The small molecule below binds the protein below.
Small molecule (SMILES): CC(=O)N[C@@H]1[C@@H](O)[C@H](O)[C@@H](CO)O[C@H]1O

Sequence of chain 1.B:
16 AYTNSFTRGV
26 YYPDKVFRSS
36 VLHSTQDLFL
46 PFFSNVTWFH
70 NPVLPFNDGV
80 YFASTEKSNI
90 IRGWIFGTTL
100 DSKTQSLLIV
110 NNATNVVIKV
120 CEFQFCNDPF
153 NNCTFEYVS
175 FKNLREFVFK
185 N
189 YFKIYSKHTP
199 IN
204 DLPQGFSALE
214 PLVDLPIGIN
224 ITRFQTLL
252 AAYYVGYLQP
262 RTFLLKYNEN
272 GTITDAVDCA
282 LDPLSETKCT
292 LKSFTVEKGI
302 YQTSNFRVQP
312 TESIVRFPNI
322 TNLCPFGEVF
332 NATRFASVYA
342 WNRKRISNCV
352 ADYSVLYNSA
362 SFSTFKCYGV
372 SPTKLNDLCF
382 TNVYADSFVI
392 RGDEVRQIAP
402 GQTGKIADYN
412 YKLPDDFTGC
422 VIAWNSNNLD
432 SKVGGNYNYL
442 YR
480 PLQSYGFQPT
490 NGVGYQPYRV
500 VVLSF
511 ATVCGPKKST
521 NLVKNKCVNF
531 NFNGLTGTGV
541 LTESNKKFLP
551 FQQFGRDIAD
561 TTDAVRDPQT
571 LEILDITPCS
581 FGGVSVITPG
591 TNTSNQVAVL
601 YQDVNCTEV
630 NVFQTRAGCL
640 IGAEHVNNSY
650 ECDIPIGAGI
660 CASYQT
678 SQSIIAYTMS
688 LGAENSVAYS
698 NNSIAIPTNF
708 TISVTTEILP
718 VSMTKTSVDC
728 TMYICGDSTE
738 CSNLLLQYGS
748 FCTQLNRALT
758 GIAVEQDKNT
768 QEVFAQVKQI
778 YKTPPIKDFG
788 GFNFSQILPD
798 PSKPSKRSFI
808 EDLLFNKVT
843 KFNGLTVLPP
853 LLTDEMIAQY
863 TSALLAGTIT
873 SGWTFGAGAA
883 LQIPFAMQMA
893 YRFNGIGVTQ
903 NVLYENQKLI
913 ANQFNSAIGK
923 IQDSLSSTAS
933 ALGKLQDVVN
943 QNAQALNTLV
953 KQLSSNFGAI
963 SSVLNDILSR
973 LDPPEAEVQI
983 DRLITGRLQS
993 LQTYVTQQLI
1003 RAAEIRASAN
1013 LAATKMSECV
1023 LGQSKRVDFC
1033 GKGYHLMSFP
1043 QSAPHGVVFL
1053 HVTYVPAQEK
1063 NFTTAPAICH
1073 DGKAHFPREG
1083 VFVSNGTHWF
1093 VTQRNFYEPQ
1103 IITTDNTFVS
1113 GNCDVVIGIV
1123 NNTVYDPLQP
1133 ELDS

Binding-site contacts:
Ligand atom C2 contacts residue ASN332 of chain 1.B at 2.6 Å.
Ligand atom O5 contacts residue ASN332 of chain 1.B at 2.4 Å (h-bond).
Ligand atom C7 contacts residue ASN332 of chain 1.B at 3.2 Å.
Ligand atom N2 contacts residue PHE331 of chain 1.B at 4.5 Å.
Ligand atom C8 contacts residue PHE331 of chain 1.B at 3.7 Å (hydrophobic).
Ligand atom C4 contacts residue ASN332 of chain 1.B at 4.3 Å.
Ligand atom C3 contacts residue ASN332 of chain 1.B at 3.9 Å.
Ligand atom C5 contacts residue ASN332 of chain 1.B at 3.7 Å.
Ligand atom O7 contacts residue ASN332 of chain 1.B at 3.4 Å (h-bond).
Ligand atom N2 contacts residue ASN332 of chain 1.B at 3.0 Å (h-bond).
Ligand atom C1 contacts residue ASN332 of chain 1.B at 1.5 Å.
Ligand atom C8 contacts residue PHE327 of chain 1.B at 3.8 Å (hydrophobic).
Ligand atom C8 contacts residue ASN332 of chain 1.B at 3.9 Å.